The protein below binds the small molecule below.
Small molecule (SMILES): CC(=O)N[C@@H]1[C@@H](O)[C@H](O)[C@@H](CO)O[C@H]1O

Binding-site contacts:
Ligand atom O3 contacts residue NAG1 of chain 26.K at 3.9 Å.
Ligand atom O6 contacts residue PHE173 of chain 26.F at 4.0 Å.
Ligand atom C1 contacts residue GLU174 of chain 26.F at 4.1 Å.
Ligand atom O7 contacts residue ASN175 of chain 26.F at 3.5 Å (h-bond).
Ligand atom C7 contacts residue PRO86 of chain 26.F at 4.3 Å (hydrophobic).
Ligand atom C8 contacts residue PRO86 of chain 26.F at 3.6 Å (hydrophobic).
Ligand atom C5 contacts residue THR85 of chain 26.F at 4.0 Å.
Ligand atom C8 contacts residue ASN175 of chain 26.F at 4.5 Å.
Ligand atom N2 contacts residue ASN175 of chain 26.F at 2.9 Å (h-bond).
Ligand atom C2 contacts residue THR85 of chain 26.F at 4.5 Å.
Ligand atom C7 contacts residue ASN175 of chain 26.F at 3.4 Å.
Ligand atom O4 contacts residue NAG1 of chain 26.K at 2.3 Å (h-bond).
Ligand atom O6 contacts residue THR85 of chain 26.F at 4.4 Å.
Ligand atom C8 contacts residue ARG88 of chain 26.F at 4.3 Å.
Ligand atom N2 contacts residue THR85 of chain 26.F at 4.5 Å.
Ligand atom C3 contacts residue NAG1 of chain 26.K at 3.7 Å.
Ligand atom N2 contacts residue PRO86 of chain 26.F at 3.9 Å.
Ligand atom C1 contacts residue ASN175 of chain 26.F at 1.4 Å.
Ligand atom C1 contacts residue THR85 of chain 26.F at 3.8 Å.
Ligand atom C2 contacts residue ASN175 of chain 26.F at 2.4 Å.
Ligand atom O5 contacts residue THR85 of chain 26.F at 4.3 Å.
Ligand atom O5 contacts residue GLU174 of chain 26.F at 3.5 Å (salt-bridge).
Ligand atom C3 contacts residue ASN175 of chain 26.F at 3.8 Å.
Ligand atom C5 contacts residue ASN175 of chain 26.F at 3.7 Å.
Ligand atom C5 contacts residue NAG1 of chain 26.K at 3.8 Å.
Ligand atom O5 contacts residue ASN175 of chain 26.F at 2.4 Å (h-bond).
Ligand atom C3 contacts residue THR85 of chain 26.F at 4.3 Å.
Ligand atom C4 contacts residue NAG1 of chain 26.K at 3.5 Å.
Ligand atom O6 contacts residue GLU174 of chain 26.F at 3.8 Å.
Ligand atom C8 contacts residue GLU87 of chain 26.F at 3.6 Å.
Ligand atom C6 contacts residue NAG1 of chain 26.K at 4.2 Å.
Ligand atom C4 contacts residue ASN175 of chain 26.F at 4.2 Å.

Sequence of chain 26.F:
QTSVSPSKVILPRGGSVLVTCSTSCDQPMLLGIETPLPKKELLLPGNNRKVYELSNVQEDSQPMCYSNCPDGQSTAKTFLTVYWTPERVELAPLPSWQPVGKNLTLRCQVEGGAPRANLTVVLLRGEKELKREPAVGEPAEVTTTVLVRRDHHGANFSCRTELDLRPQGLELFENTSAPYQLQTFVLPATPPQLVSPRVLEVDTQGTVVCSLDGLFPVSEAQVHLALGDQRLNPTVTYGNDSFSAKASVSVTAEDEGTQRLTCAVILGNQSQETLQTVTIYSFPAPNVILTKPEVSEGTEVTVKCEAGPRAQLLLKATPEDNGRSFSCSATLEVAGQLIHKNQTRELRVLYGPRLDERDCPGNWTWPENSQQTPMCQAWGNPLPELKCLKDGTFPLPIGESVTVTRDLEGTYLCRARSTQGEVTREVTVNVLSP